Binding-site contacts:
Ligand atom O5 contacts residue TYR13 of chain 1.C at 4.3 Å.
Ligand atom O5 contacts residue ASP17 of chain 1.C at 4.2 Å.
Ligand atom C3 contacts residue ASN34 of chain 1.B at 4.5 Å.
Ligand atom C4 contacts residue TRP33 of chain 1.C at 4.3 Å (hydrophobic).
Ligand atom C5 contacts residue TRP33 of chain 1.B at 3.6 Å (hydrophobic).
Ligand atom O4 contacts residue TYR13 of chain 1.C at 4.5 Å.
Ligand atom O5 contacts residue TRP33 of chain 1.B at 3.8 Å.
Ligand atom C4 contacts residue ASN34 of chain 1.B at 4.2 Å.
Ligand atom O4 contacts residue TRP33 of chain 1.B at 3.7 Å.
Ligand atom C3 contacts residue TRP33 of chain 1.B at 3.9 Å (hydrophobic).
Ligand atom C4 contacts residue TRP33 of chain 1.B at 4.0 Å (hydrophobic).
Ligand atom O4 contacts residue TRP33 of chain 1.C at 3.6 Å.
Ligand atom O4 contacts residue ASN34 of chain 1.B at 3.1 Å (h-bond).
Ligand atom O2 contacts residue TRP33 of chain 1.C at 4.5 Å.
Ligand atom O3 contacts residue ASN34 of chain 1.B at 3.6 Å.
Ligand atom O5 contacts residue ARG32 of chain 1.B at 3.2 Å.
Ligand atom C5 contacts residue ARG32 of chain 1.B at 4.1 Å.
Ligand atom O3 contacts residue TRP33 of chain 1.B at 3.4 Å.

Sequence of chain 1.C:
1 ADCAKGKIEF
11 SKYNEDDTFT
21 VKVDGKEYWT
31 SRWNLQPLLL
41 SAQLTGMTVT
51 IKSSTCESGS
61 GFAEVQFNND

This protein binds this small molecule.
Small molecule (SMILES): O=C[C@H](O)[C@@H](O)[C@H](O)CO

Sequence of chain 1.B:
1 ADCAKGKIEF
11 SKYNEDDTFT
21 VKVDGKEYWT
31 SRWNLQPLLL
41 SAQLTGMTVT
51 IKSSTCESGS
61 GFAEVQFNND